Sequence of chain 4.A:
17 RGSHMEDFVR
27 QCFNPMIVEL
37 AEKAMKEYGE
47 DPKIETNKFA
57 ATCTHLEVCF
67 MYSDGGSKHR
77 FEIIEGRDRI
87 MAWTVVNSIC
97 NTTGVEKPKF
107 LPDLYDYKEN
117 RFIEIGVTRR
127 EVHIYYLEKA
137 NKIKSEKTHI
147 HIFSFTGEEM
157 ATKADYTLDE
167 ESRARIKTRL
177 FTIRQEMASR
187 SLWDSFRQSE

Binding-site contacts:
Ligand atom O4 contacts residue MN1 of chain 4.D at 2.0 Å.
Ligand atom O1 contacts residue MN1 of chain 4.E at 1.7 Å.
Ligand atom O4 contacts residue GLU120 of chain 4.A at 2.9 Å (salt-bridge).
Ligand atom C22 contacts residue MN1 of chain 4.E at 3.3 Å.
Ligand atom O5 contacts residue HIS61 of chain 4.A at 2.8 Å (h-bond).
Ligand atom C22 contacts residue HIS61 of chain 4.A at 3.6 Å.
Ligand atom C23 contacts residue GLU120 of chain 4.A at 3.5 Å.
Ligand atom C23 contacts residue ILE121 of chain 4.A at 4.0 Å (hydrophobic).
Ligand atom O1 contacts residue ASP109 of chain 4.A at 3.7 Å.
Ligand atom C10 contacts residue MN1 of chain 4.E at 3.5 Å.
Ligand atom C1 contacts residue MN1 of chain 4.E at 2.8 Å.
Ligand atom O4 contacts residue ILE121 of chain 4.A at 4.2 Å.
Ligand atom N3 contacts residue TYR131 of chain 4.A at 3.8 Å.
Ligand atom N3 contacts residue LYS135 of chain 4.A at 3.8 Å.
Ligand atom C14 contacts residue LYS54 of chain 4.A at 3.9 Å.
Ligand atom O4 contacts residue HIS61 of chain 4.A at 3.2 Å.
Ligand atom O5 contacts residue GLY122 of chain 4.A at 4.2 Å.
Ligand atom C5 contacts residue TYR44 of chain 4.A at 3.8 Å (hydrophobic).
Ligand atom C3 contacts residue TYR44 of chain 4.A at 3.9 Å (hydrophobic).
Ligand atom O5 contacts residue GLU120 of chain 4.A at 2.9 Å (salt-bridge).
Ligand atom N1 contacts residue GLU81 of chain 4.A at 4.1 Å.
Ligand atom C7 contacts residue GLU46 of chain 4.A at 4.1 Å.
Ligand atom C23 contacts residue HIS61 of chain 4.A at 3.4 Å.
Ligand atom O5 contacts residue ASP109 of chain 4.A at 4.1 Å.
Ligand atom C4 contacts residue TYR44 of chain 4.A at 4.0 Å (hydrophobic).
Ligand atom C1 contacts residue GLU81 of chain 4.A at 3.5 Å.
Ligand atom N3 contacts residue MN1 of chain 4.D at 4.1 Å.
Ligand atom O5 contacts residue LYS135 of chain 4.A at 3.6 Å.
Ligand atom C22 contacts residue GLU120 of chain 4.A at 3.5 Å.
Ligand atom C10 contacts residue MN1 of chain 4.D at 4.1 Å.
Ligand atom C23 contacts residue LYS135 of chain 4.A at 3.9 Å.
Ligand atom O4 contacts residue GLU81 of chain 4.A at 3.8 Å.
Ligand atom O5 contacts residue ILE121 of chain 4.A at 2.9 Å (h-bond).
Ligand atom O4 contacts residue MN1 of chain 4.E at 2.2 Å.
Ligand atom N1 contacts residue MN1 of chain 4.E at 3.9 Å.
Ligand atom O1 contacts residue GLU81 of chain 4.A at 3.0 Å (salt-bridge).
Ligand atom O4 contacts residue ASP109 of chain 4.A at 3.0 Å (salt-bridge).
Ligand atom C22 contacts residue MN1 of chain 4.D at 2.8 Å.
Ligand atom O5 contacts residue MN1 of chain 4.D at 2.1 Å.
Ligand atom C23 contacts residue MN1 of chain 4.D at 2.8 Å.

A small-molecule ligand and the protein it binds are described below.
Small molecule (SMILES): O=C1NCCc2cccc(c2)OCCCCOc2cccc(c2)C2=NC(=O)C(O)C1=N2